The protein below binds the small molecule below.
Small molecule (SMILES): Cc1cccc(Sc2ccc3n[nH]c(=O)n3n2)c1

Sequence of chain 1.A:
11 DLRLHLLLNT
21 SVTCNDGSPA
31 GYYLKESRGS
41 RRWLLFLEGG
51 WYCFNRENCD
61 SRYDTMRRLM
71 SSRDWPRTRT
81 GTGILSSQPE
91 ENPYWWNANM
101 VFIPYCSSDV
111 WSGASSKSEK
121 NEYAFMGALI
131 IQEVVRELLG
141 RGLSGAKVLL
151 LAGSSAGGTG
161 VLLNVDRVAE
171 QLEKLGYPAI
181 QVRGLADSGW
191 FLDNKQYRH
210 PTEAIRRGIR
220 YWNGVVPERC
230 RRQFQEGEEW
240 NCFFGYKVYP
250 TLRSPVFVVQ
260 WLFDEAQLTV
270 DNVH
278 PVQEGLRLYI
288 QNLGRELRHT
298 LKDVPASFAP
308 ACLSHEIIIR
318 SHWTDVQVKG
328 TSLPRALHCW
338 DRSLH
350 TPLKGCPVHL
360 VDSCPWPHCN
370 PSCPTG

Binding-site contacts:
Ligand atom C04 contacts residue PHE191 of chain 1.A at 3.5 Å (hydrophobic).
Ligand atom O13 contacts residue SER155 of chain 1.A at 3.3 Å.
Ligand atom O13 contacts residue ALA156 of chain 1.A at 3.1 Å (h-bond).
Ligand atom N14 contacts residue SER155 of chain 1.A at 3.4 Å.
Ligand atom N10 contacts residue TRP51 of chain 1.A at 3.7 Å.
Ligand atom C03 contacts residue PHE243 of chain 1.A at 4.0 Å (hydrophobic).
Ligand atom N10 contacts residue ALA156 of chain 1.A at 3.5 Å (h-bond).
Ligand atom N14 contacts residue TRP51 of chain 1.A at 3.5 Å (h-bond).
Ligand atom C04 contacts residue THR159 of chain 1.A at 3.8 Å.
Ligand atom C18 contacts residue PHE191 of chain 1.A at 3.6 Å (hydrophobic).
Ligand atom C17 contacts residue ALA265 of chain 1.A at 4.0 Å (hydrophobic).
Ligand atom O13 contacts residue TRP51 of chain 1.A at 2.7 Å (h-bond).
Ligand atom C01 contacts residue PHE243 of chain 1.A at 3.7 Å (hydrophobic).
Ligand atom C02 contacts residue ILE214 of chain 1.A at 3.7 Å (hydrophobic).
Ligand atom C07 contacts residue ILE214 of chain 1.A at 3.8 Å (hydrophobic).
Ligand atom S08 contacts residue VAL110 of chain 1.A at 3.8 Å.
Ligand atom N15 contacts residue HIS312 of chain 1.A at 3.5 Å.
Ligand atom N15 contacts residue TRP51 of chain 1.A at 3.4 Å.
Ligand atom C17 contacts residue PHE191 of chain 1.A at 3.4 Å (hydrophobic).
Ligand atom C12 contacts residue TRP51 of chain 1.A at 3.4 Å (hydrophobic).
Ligand atom C16 contacts residue ALA265 of chain 1.A at 3.9 Å (hydrophobic).
Ligand atom C01 contacts residue PRO210 of chain 1.A at 3.9 Å (hydrophobic).
Ligand atom O13 contacts residue GLY50 of chain 1.A at 2.9 Å (h-bond).
Ligand atom C03 contacts residue PHE242 of chain 1.A at 3.8 Å (hydrophobic).
Ligand atom S08 contacts residue TYR52 of chain 1.A at 3.7 Å.
Ligand atom C01 contacts residue ILE214 of chain 1.A at 3.4 Å (hydrophobic).
Ligand atom N14 contacts residue HIS312 of chain 1.A at 3.5 Å (h-bond).
Ligand atom C09 contacts residue TRP51 of chain 1.A at 4.0 Å (hydrophobic).
Ligand atom C17 contacts residue TRP51 of chain 1.A at 3.4 Å (hydrophobic).
Ligand atom C05 contacts residue PHE191 of chain 1.A at 3.7 Å (hydrophobic).
Ligand atom N11 contacts residue TRP51 of chain 1.A at 3.7 Å.
Ligand atom C05 contacts residue THR159 of chain 1.A at 3.4 Å.
Ligand atom N15 contacts residue ALA265 of chain 1.A at 3.3 Å.
Ligand atom C12 contacts residue ALA156 of chain 1.A at 3.5 Å (hydrophobic).
Ligand atom C07 contacts residue TYR52 of chain 1.A at 4.0 Å (hydrophobic).
Ligand atom C04 contacts residue PHE242 of chain 1.A at 3.3 Å (hydrophobic).
Ligand atom C18 contacts residue TRP51 of chain 1.A at 3.6 Å (hydrophobic).
Ligand atom C16 contacts residue TRP51 of chain 1.A at 3.5 Å (hydrophobic).
Ligand atom C12 contacts residue SER155 of chain 1.A at 3.4 Å.
Ligand atom N11 contacts residue ALA156 of chain 1.A at 3.7 Å.